The small molecule below binds the protein below.
Small molecule (SMILES): CC(=O)N[C@@H]1[C@@H](O)[C@H](O)[C@@H](CO)O[C@H]1O

Sequence of chain 1.B:
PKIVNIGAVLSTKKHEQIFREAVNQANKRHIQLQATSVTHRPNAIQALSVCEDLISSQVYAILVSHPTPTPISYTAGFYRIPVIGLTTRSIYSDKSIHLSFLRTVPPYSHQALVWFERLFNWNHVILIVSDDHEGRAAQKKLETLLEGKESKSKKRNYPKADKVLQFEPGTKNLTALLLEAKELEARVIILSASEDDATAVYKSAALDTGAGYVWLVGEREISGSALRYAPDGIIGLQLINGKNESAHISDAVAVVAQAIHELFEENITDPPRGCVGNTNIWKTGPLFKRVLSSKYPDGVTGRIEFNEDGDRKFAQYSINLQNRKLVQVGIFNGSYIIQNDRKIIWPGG

Binding-site contacts:
Ligand atom C3 contacts residue ASN368 of chain 1.B at 3.7 Å.
Ligand atom C6 contacts residue TYR371 of chain 1.B at 3.8 Å (hydrophobic).
Ligand atom N2 contacts residue ASN368 of chain 1.B at 2.7 Å (h-bond).
Ligand atom O5 contacts residue ILE373 of chain 1.B at 3.9 Å.
Ligand atom C4 contacts residue TYR371 of chain 1.B at 4.4 Å (hydrophobic).
Ligand atom O5 contacts residue TYR371 of chain 1.B at 3.6 Å.
Ligand atom C5 contacts residue ASN368 of chain 1.B at 3.7 Å.
Ligand atom N2 contacts residue SER370 of chain 1.B at 4.3 Å.
Ligand atom C2 contacts residue ASN368 of chain 1.B at 2.3 Å.
Ligand atom C1 contacts residue ASN368 of chain 1.B at 1.4 Å.
Ligand atom C5 contacts residue TYR371 of chain 1.B at 3.3 Å (hydrophobic).
Ligand atom C6 contacts residue ILE373 of chain 1.B at 4.1 Å (hydrophobic).
Ligand atom C7 contacts residue ASN368 of chain 1.B at 3.0 Å.
Ligand atom C4 contacts residue ASN368 of chain 1.B at 4.2 Å.
Ligand atom C1 contacts residue TYR371 of chain 1.B at 4.0 Å (hydrophobic).
Ligand atom C8 contacts residue ASN368 of chain 1.B at 3.6 Å.
Ligand atom O7 contacts residue ASN368 of chain 1.B at 3.0 Å (h-bond).
Ligand atom O5 contacts residue ASN368 of chain 1.B at 2.5 Å (h-bond).
Ligand atom O6 contacts residue ILE373 of chain 1.B at 3.6 Å.
Ligand atom C1 contacts residue SER370 of chain 1.B at 4.0 Å.